Sequence of chain 14.A:
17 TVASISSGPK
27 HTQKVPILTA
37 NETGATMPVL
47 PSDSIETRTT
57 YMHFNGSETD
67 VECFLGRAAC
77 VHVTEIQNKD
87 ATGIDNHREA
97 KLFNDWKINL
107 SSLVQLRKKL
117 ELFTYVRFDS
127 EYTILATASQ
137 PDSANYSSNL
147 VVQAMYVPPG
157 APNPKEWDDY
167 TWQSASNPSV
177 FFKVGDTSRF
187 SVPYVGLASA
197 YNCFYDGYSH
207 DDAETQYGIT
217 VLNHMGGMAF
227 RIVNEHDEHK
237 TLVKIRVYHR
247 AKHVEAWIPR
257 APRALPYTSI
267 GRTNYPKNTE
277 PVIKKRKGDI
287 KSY

This small molecule binds to this protein.
Small molecule (SMILES): Cc1cc(CCCCCCCOc2ccc(C3=N[C@@H](C)CO3)cc2)on1

Sequence of chain 14.C:
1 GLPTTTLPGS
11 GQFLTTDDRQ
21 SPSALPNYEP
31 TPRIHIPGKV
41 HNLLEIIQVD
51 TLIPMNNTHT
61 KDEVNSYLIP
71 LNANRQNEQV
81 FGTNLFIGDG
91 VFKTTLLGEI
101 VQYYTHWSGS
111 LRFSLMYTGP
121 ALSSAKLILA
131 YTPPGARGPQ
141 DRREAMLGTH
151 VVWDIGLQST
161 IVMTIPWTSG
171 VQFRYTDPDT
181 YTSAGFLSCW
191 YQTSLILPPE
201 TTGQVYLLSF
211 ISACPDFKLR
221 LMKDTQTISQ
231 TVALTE

Binding-site contacts:
Ligand atom C7C contacts residue TYR197 of chain 14.A at 3.8 Å (hydrophobic).
Ligand atom C31 contacts residue SER175 of chain 14.A at 3.6 Å.
Ligand atom C31 contacts residue VAL176 of chain 14.A at 3.3 Å (hydrophobic).
Ligand atom C3 contacts residue PRO174 of chain 14.A at 3.8 Å (hydrophobic).
Ligand atom O1 contacts residue TYR152 of chain 14.A at 3.9 Å.
Ligand atom C6B contacts residue LEU106 of chain 14.A at 3.9 Å (hydrophobic).
Ligand atom C4 contacts residue MET224 of chain 14.A at 3.8 Å (hydrophobic).
Ligand atom C7C contacts residue TYR128 of chain 14.A at 3.6 Å (hydrophobic).
Ligand atom C6B contacts residue TYR197 of chain 14.A at 3.6 Å (hydrophobic).
Ligand atom O1 contacts residue ALA24 of chain 14.C at 3.6 Å.
Ligand atom C5B contacts residue TYR197 of chain 14.A at 3.7 Å (hydrophobic).
Ligand atom O1 contacts residue PHE186 of chain 14.A at 3.5 Å.
Ligand atom C5C contacts residue ILE104 of chain 14.A at 3.8 Å (hydrophobic).
Ligand atom C3C contacts residue VAL188 of chain 14.A at 3.3 Å (hydrophobic).
Ligand atom C4 contacts residue PHE186 of chain 14.A at 3.6 Å (hydrophobic).
Ligand atom C4B contacts residue LEU106 of chain 14.A at 3.7 Å (hydrophobic).
Ligand atom C4 contacts residue TYR152 of chain 14.A at 3.9 Å (hydrophobic).
Ligand atom C2C contacts residue VAL188 of chain 14.A at 3.2 Å (hydrophobic).
Ligand atom C5C contacts residue TYR128 of chain 14.A at 3.5 Å (hydrophobic).
Ligand atom C2B contacts residue MET221 of chain 14.A at 3.5 Å (hydrophobic).
Ligand atom C6C contacts residue VAL191 of chain 14.A at 3.2 Å (hydrophobic).
Ligand atom CM1 contacts residue SER107 of chain 14.A at 3.9 Å.
Ligand atom O1B contacts residue TYR128 of chain 14.A at 3.9 Å.
Ligand atom C3B contacts residue MET221 of chain 14.A at 3.8 Å (hydrophobic).
Ligand atom C4C contacts residue TYR152 of chain 14.A at 3.8 Å (hydrophobic).
Ligand atom C1B contacts residue MET221 of chain 14.A at 3.8 Å (hydrophobic).
Ligand atom C31 contacts residue ALA150 of chain 14.A at 3.5 Å (hydrophobic).
Ligand atom O1 contacts residue VAL188 of chain 14.A at 3.8 Å.
Ligand atom C4A contacts residue ASN219 of chain 14.A at 3.5 Å.
Ligand atom N3A contacts residue ASN219 of chain 14.A at 3.0 Å (h-bond).
Ligand atom N2 contacts residue ALA24 of chain 14.C at 3.4 Å.
Ligand atom N2 contacts residue PHE186 of chain 14.A at 3.7 Å.
Ligand atom C6C contacts residue MET221 of chain 14.A at 3.7 Å (hydrophobic).
Ligand atom C31 contacts residue PRO174 of chain 14.A at 3.4 Å (hydrophobic).
Ligand atom C5 contacts residue PHE186 of chain 14.A at 3.5 Å (hydrophobic).
Ligand atom C5B contacts residue LEU106 of chain 14.A at 3.5 Å (hydrophobic).
Ligand atom O1B contacts residue MET221 of chain 14.A at 3.4 Å.
Ligand atom C5 contacts residue TYR152 of chain 14.A at 3.8 Å (hydrophobic).
Ligand atom C3 contacts residue PHE186 of chain 14.A at 3.8 Å (hydrophobic).
Ligand atom C3C contacts residue TYR128 of chain 14.A at 3.9 Å (hydrophobic).